Sequence of chain 1.A:
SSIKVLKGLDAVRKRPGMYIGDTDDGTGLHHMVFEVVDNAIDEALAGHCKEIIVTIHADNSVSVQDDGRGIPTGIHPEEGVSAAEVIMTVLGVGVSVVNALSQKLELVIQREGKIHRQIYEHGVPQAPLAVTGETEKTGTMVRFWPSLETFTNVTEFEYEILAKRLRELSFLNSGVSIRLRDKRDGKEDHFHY

Binding-site contacts:
Ligand atom C4 contacts residue PRO79 of chain 1.A at 3.7 Å (hydrophobic).
Ligand atom C9 contacts residue ASN46 of chain 1.A at 3.5 Å.
Ligand atom C13 contacts residue PRO79 of chain 1.A at 3.8 Å (hydrophobic).
Ligand atom S contacts residue ILE78 of chain 1.A at 3.8 Å.
Ligand atom CL contacts residue VAL120 of chain 1.A at 3.6 Å.
Ligand atom C5 contacts residue ARG136 of chain 1.A at 3.6 Å.
Ligand atom C4 contacts residue ARG76 of chain 1.A at 3.6 Å.
Ligand atom C8 contacts residue ASP73 of chain 1.A at 3.9 Å.
Ligand atom C10 contacts residue ASN46 of chain 1.A at 3.4 Å.
Ligand atom CL contacts residue ASN46 of chain 1.A at 3.7 Å.
Ligand atom C contacts residue ARG76 of chain 1.A at 3.6 Å.
Ligand atom CL1 contacts residue ILE78 of chain 1.A at 3.6 Å.
Ligand atom O contacts residue THR165 of chain 1.A at 3.7 Å.
Ligand atom C4 contacts residue GLY77 of chain 1.A at 3.6 Å.
Ligand atom O2 contacts residue ARG76 of chain 1.A at 3.8 Å.
Ligand atom C13 contacts residue ARG76 of chain 1.A at 3.5 Å.
Ligand atom C11 contacts residue THR165 of chain 1.A at 3.7 Å.
Ligand atom C12 contacts residue ASP73 of chain 1.A at 3.4 Å.
Ligand atom S contacts residue GLY77 of chain 1.A at 3.5 Å (h-bond).
Ligand atom S contacts residue GLU50 of chain 1.A at 3.5 Å (salt-bridge).
Ligand atom C contacts residue PRO79 of chain 1.A at 3.6 Å (hydrophobic).
Ligand atom N2 contacts residue THR165 of chain 1.A at 3.6 Å.
Ligand atom N1 contacts residue ILE78 of chain 1.A at 3.7 Å.
Ligand atom C9 contacts residue ILE78 of chain 1.A at 3.9 Å (hydrophobic).
Ligand atom O2 contacts residue ARG136 of chain 1.A at 2.8 Å (salt-bridge).
Ligand atom O contacts residue ASP73 of chain 1.A at 3.6 Å.
Ligand atom O1 contacts residue ARG76 of chain 1.A at 3.9 Å.
Ligand atom N2 contacts residue ASP73 of chain 1.A at 2.8 Å (salt-bridge).
Ligand atom C2 contacts residue PRO79 of chain 1.A at 3.8 Å (hydrophobic).
Ligand atom CL1 contacts residue ASN46 of chain 1.A at 3.7 Å.
Ligand atom C5 contacts residue GLY77 of chain 1.A at 3.5 Å.
Ligand atom C3 contacts residue PRO79 of chain 1.A at 3.8 Å (hydrophobic).
Ligand atom C11 contacts residue ASP73 of chain 1.A at 3.5 Å.
Ligand atom C1 contacts residue PRO79 of chain 1.A at 3.6 Å (hydrophobic).
Ligand atom O contacts residue GLU50 of chain 1.A at 3.6 Å.
Ligand atom C13 contacts residue ARG136 of chain 1.A at 3.7 Å.
Ligand atom C16 contacts residue ILE94 of chain 1.A at 3.6 Å (hydrophobic).
Ligand atom C5 contacts residue PRO79 of chain 1.A at 3.7 Å (hydrophobic).
Ligand atom C5 contacts residue ARG76 of chain 1.A at 3.4 Å.
Ligand atom C7 contacts residue ILE78 of chain 1.A at 3.9 Å (hydrophobic).

The small molecule below binds the protein below.
Small molecule (SMILES): Cc1[nH]c(C(=O)Nc2nc3c(OCc4ccccc4)cc(C(=O)O)cc3s2)c(Cl)c1Cl